The small molecule below binds the protein below.
Small molecule (SMILES): COCCOCc1cc(F)ccc1CNC(=O)c1cc(C(=O)Nc2ccc(C(F)(F)F)cc2C)c(Cl)cc1F

Sequence of chain 1.A:
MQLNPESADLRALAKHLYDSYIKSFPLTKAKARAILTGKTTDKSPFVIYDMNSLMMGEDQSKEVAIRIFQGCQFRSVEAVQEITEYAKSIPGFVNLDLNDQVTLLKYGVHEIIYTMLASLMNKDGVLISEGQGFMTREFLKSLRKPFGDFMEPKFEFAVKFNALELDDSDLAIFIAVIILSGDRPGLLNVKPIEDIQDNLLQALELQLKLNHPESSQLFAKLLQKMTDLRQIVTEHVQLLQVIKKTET

Binding-site contacts:
Ligand atom C15 contacts residue SER91 of chain 1.A at 3.4 Å.
Ligand atom F24 contacts residue PHE84 of chain 1.A at 2.7 Å.
Ligand atom C9 contacts residue GLN88 of chain 1.A at 3.5 Å.
Ligand atom F38 contacts residue LEU135 of chain 1.A at 3.1 Å.
Ligand atom C3 contacts residue CYS87 of chain 1.A at 1.7 Å (hydrophobic).
Ligand atom O23 contacts residue SER91 of chain 1.A at 3.7 Å.
Ligand atom O23 contacts residue HIS251 of chain 1.A at 3.1 Å (h-bond).
Ligand atom N8 contacts residue LEU255 of chain 1.A at 3.5 Å.
Ligand atom C22 contacts residue HIS125 of chain 1.A at 3.5 Å.
Ligand atom C7 contacts residue LEU255 of chain 1.A at 3.5 Å (hydrophobic).
Ligand atom C31 contacts residue ARG90 of chain 1.A at 3.4 Å.
Ligand atom C20 contacts residue HIS125 of chain 1.A at 3.6 Å.
Ligand atom O39 contacts residue ILE128 of chain 1.A at 3.2 Å.
Ligand atom C9 contacts residue LEU255 of chain 1.A at 3.5 Å (hydrophobic).
Ligand atom O23 contacts residue LEU255 of chain 1.A at 3.3 Å.
Ligand atom N8 contacts residue GLN88 of chain 1.A at 3.0 Å (h-bond).
Ligand atom C4 contacts residue CYS87 of chain 1.A at 2.6 Å (hydrophobic).
Ligand atom F37 contacts residue LEU135 of chain 1.A at 3.6 Å.
Ligand atom C5 contacts residue GLN88 of chain 1.A at 3.0 Å.
Ligand atom C29 contacts residue ARG90 of chain 1.A at 3.7 Å.
Ligand atom C7 contacts residue SER91 of chain 1.A at 3.6 Å.
Ligand atom C6 contacts residue SER91 of chain 1.A at 3.6 Å.
Ligand atom O21 contacts residue VAL252 of chain 1.A at 3.3 Å.
Ligand atom C10 contacts residue GLN88 of chain 1.A at 3.4 Å.
Ligand atom O23 contacts residue HIS125 of chain 1.A at 3.1 Å (h-bond).
Ligand atom C26 contacts residue CYS87 of chain 1.A at 3.2 Å (hydrophobic).
Ligand atom C2 contacts residue CYS87 of chain 1.A at 2.7 Å (hydrophobic).
Ligand atom F36 contacts residue ARG90 of chain 1.A at 3.0 Å.
Ligand atom N27 contacts residue CYS87 of chain 1.A at 3.1 Å (h-bond).
Ligand atom C4 contacts residue PHE165 of chain 1.A at 3.7 Å (hydrophobic).
Ligand atom C6 contacts residue GLN88 of chain 1.A at 3.7 Å.
Ligand atom C1 contacts residue SER91 of chain 1.A at 3.1 Å.
Ligand atom C3 contacts residue PHE165 of chain 1.A at 3.6 Å (hydrophobic).
Ligand atom F24 contacts residue GLN88 of chain 1.A at 2.3 Å.
Ligand atom F16 contacts residue ILE11 of chain 1.C at 3.4 Å.
Ligand atom F38 contacts residue ARG90 of chain 1.A at 3.6 Å.
Ligand atom C22 contacts residue VAL252 of chain 1.A at 3.3 Å (hydrophobic).
Ligand atom C15 contacts residue GLN88 of chain 1.A at 3.6 Å.
Ligand atom C4 contacts residue GLN88 of chain 1.A at 3.6 Å.
Ligand atom C34 contacts residue ILE128 of chain 1.A at 3.5 Å (hydrophobic).

Sequence of chain 1.C:
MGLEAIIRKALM